Binding-site contacts:
Ligand atom C3 contacts residue LEU174 of chain 1.B at 3.9 Å (hydrophobic).
Ligand atom C3 contacts residue VAL271 of chain 1.B at 4.1 Å (hydrophobic).
Ligand atom O2 contacts residue HIS269 of chain 1.B at 4.0 Å.
Ligand atom C2 contacts residue HIS190 of chain 1.B at 4.2 Å.
Ligand atom O5 contacts residue HIS269 of chain 1.B at 2.9 Å.
Ligand atom O2 contacts residue ARG172 of chain 1.B at 3.4 Å (salt-bridge).
Ligand atom O1 contacts residue FE1 of chain 1.H at 4.0 Å.
Ligand atom O2 contacts residue HIS190 of chain 1.B at 3.5 Å (h-bond).
Ligand atom O5 contacts residue FE1 of chain 1.H at 2.3 Å.
Ligand atom O3 contacts residue LEU174 of chain 1.B at 4.2 Å.
Ligand atom C1 contacts residue FE1 of chain 1.H at 2.8 Å.
Ligand atom O4 contacts residue LEU207 of chain 1.B at 3.8 Å.
Ligand atom C5 contacts residue ALA280 of chain 1.B at 3.8 Å (hydrophobic).
Ligand atom O1 contacts residue ARG172 of chain 1.B at 2.6 Å (salt-bridge).
Ligand atom O3 contacts residue PHE176 of chain 1.B at 3.3 Å.
Ligand atom O4 contacts residue ALA280 of chain 1.B at 3.6 Å.
Ligand atom O3 contacts residue ARG278 of chain 1.B at 2.8 Å (salt-bridge).
Ligand atom O1 contacts residue ALA282 of chain 1.B at 4.2 Å.
Ligand atom O3 contacts residue VAL271 of chain 1.B at 3.5 Å.
Ligand atom O1 contacts residue ILE187 of chain 1.B at 4.1 Å.
Ligand atom O1 contacts residue LEU174 of chain 1.B at 3.5 Å.
Ligand atom C2 contacts residue HIS269 of chain 1.B at 4.1 Å.
Ligand atom C2 contacts residue FE1 of chain 1.H at 3.0 Å.
Ligand atom O5 contacts residue HIS190 of chain 1.B at 3.5 Å (h-bond).
Ligand atom C3 contacts residue ILE187 of chain 1.B at 4.1 Å (hydrophobic).
Ligand atom C1 contacts residue ALA282 of chain 1.B at 4.1 Å (hydrophobic).
Ligand atom C5 contacts residue ARG278 of chain 1.B at 3.5 Å.
Ligand atom O2 contacts residue PHE284 of chain 1.B at 3.9 Å.
Ligand atom O3 contacts residue ALA280 of chain 1.B at 3.6 Å.
Ligand atom C5 contacts residue VAL271 of chain 1.B at 4.0 Å (hydrophobic).
Ligand atom O2 contacts residue GLU192 of chain 1.B at 2.9 Å (salt-bridge).
Ligand atom C4 contacts residue LEU207 of chain 1.B at 4.3 Å (hydrophobic).
Ligand atom C1 contacts residue GLU192 of chain 1.B at 4.1 Å.
Ligand atom C2 contacts residue ILE187 of chain 1.B at 4.2 Å (hydrophobic).
Ligand atom C1 contacts residue ARG172 of chain 1.B at 3.4 Å.
Ligand atom C1 contacts residue HIS190 of chain 1.B at 4.1 Å.
Ligand atom O4 contacts residue ARG278 of chain 1.B at 2.8 Å (salt-bridge).
Ligand atom O2 contacts residue FE1 of chain 1.H at 2.0 Å.
Ligand atom O5 contacts residue GLU192 of chain 1.B at 4.1 Å.
Ligand atom O2 contacts residue ARG1 of chain 1.J at 3.9 Å.

The small molecule below binds the protein below.
Small molecule (SMILES): O=C(O)CCC(=O)C(=O)O

Sequence of chain 1.B:
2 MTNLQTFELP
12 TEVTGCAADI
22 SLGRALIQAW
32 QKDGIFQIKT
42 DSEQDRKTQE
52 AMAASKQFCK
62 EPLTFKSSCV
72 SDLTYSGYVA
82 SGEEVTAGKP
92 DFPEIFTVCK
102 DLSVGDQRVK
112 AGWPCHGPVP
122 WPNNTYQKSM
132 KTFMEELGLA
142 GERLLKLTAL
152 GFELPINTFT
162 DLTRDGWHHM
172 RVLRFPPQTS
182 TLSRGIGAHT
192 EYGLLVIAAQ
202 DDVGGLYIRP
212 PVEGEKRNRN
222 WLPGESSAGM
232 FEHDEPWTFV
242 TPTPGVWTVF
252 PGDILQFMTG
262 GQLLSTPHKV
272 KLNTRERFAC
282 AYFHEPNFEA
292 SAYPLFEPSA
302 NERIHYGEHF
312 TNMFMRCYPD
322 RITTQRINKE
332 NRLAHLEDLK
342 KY